Sequence of chain 1.C:
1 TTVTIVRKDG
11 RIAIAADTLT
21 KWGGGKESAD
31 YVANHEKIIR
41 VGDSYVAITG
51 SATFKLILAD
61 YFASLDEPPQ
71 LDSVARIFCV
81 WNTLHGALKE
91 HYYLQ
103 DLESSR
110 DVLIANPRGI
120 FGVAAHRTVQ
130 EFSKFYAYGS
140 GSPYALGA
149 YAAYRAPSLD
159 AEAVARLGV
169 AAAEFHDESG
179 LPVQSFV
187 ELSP

Sequence of chain 1.D:
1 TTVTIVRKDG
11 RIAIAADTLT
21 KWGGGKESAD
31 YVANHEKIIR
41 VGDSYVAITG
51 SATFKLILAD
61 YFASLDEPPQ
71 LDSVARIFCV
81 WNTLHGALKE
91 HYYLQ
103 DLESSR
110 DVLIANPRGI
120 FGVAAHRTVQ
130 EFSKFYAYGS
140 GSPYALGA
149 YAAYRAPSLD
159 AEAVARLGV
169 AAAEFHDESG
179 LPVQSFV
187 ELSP

Binding-site contacts:
Ligand atom O contacts residue THR20 of chain 1.D at 3.5 Å.
Ligand atom C24 contacts residue LEU19 of chain 1.D at 3.4 Å (hydrophobic).
Ligand atom CH3 contacts residue TRP22 of chain 1.D at 3.7 Å (hydrophobic).
Ligand atom CG2 contacts residue LYS21 of chain 1.D at 3.6 Å.
Ligand atom O contacts residue LYS21 of chain 1.D at 2.9 Å (salt-bridge).
Ligand atom CD1 contacts residue TRP22 of chain 1.D at 3.2 Å (hydrophobic).
Ligand atom C23 contacts residue GLU176 of chain 1.D at 3.1 Å.
Ligand atom O6 contacts residue PO41 of chain 1.T at 2.8 Å (h-bond).
Ligand atom O contacts residue GLY50 of chain 1.D at 3.4 Å (h-bond).
Ligand atom CD1 contacts residue GLU27 of chain 1.D at 3.6 Å.
Ligand atom C23 contacts residue THR1 of chain 1.D at 1.3 Å.
Ligand atom CA contacts residue LYS21 of chain 1.D at 3.6 Å.
Ligand atom C23 contacts residue PO41 of chain 1.T at 3.1 Å.
Ligand atom C24 contacts residue LYS21 of chain 1.D at 3.7 Å.
Ligand atom N contacts residue GLY50 of chain 1.D at 3.3 Å (h-bond).
Ligand atom C24 contacts residue GLU176 of chain 1.D at 3.3 Å.
Ligand atom C24 contacts residue THR1 of chain 1.D at 3.5 Å.
Ligand atom O contacts residue ALA52 of chain 1.D at 3.0 Å (h-bond).
Ligand atom O contacts residue HIS125 of chain 1.C at 3.1 Å (h-bond).
Ligand atom C20 contacts residue ILE48 of chain 1.D at 3.6 Å (hydrophobic).
Ligand atom CA contacts residue GLY50 of chain 1.D at 3.7 Å.
Ligand atom O contacts residue SER51 of chain 1.D at 3.4 Å (h-bond).
Ligand atom O contacts residue PO41 of chain 1.T at 2.4 Å (h-bond).
Ligand atom CA contacts residue THR1 of chain 1.D at 2.5 Å.
Ligand atom CD1 contacts residue GLN129 of chain 1.C at 3.6 Å.
Ligand atom CA contacts residue LYS37 of chain 1.D at 3.7 Å.
Ligand atom C contacts residue LYS37 of chain 1.D at 3.7 Å.
Ligand atom C22 contacts residue THR1 of chain 1.D at 2.6 Å.
Ligand atom N contacts residue LYS21 of chain 1.D at 3.2 Å (salt-bridge).
Ligand atom O contacts residue THR1 of chain 1.D at 1.9 Å (h-bond).
Ligand atom CN contacts residue TRP22 of chain 1.D at 3.5 Å (hydrophobic).
Ligand atom C contacts residue PO41 of chain 1.T at 3.4 Å.
Ligand atom C contacts residue THR1 of chain 1.D at 1.4 Å.
Ligand atom C14 contacts residue GLY50 of chain 1.D at 3.3 Å.
Ligand atom C15 contacts residue ALA52 of chain 1.D at 3.6 Å (hydrophobic).
Ligand atom C15 contacts residue GLY50 of chain 1.D at 3.7 Å.
Ligand atom C contacts residue HIS125 of chain 1.C at 3.7 Å.
Ligand atom C22 contacts residue PO41 of chain 1.T at 3.4 Å.
Ligand atom C14 contacts residue THR1 of chain 1.D at 2.9 Å.
Ligand atom CG2 contacts residue THR20 of chain 1.D at 3.2 Å.

This small molecule binds to this protein.
Small molecule (SMILES): CC[C@H](C)[C@H](NC(=O)[C@H]([C@@H](C)CC)N(C)C(C)=O)C(=O)N[C@H](C(=O)N[C@@H](CC(C)C)[C@@H](O)C(C)(C)O)[C@@H](C)O